Binding-site contacts:
Ligand atom C1 contacts residue ASN212 of chain 13.E at 1.4 Å.
Ligand atom N2 contacts residue ASN212 of chain 13.E at 2.9 Å (h-bond).
Ligand atom C2 contacts residue ASN212 of chain 13.E at 2.4 Å.
Ligand atom C1 contacts residue ILE211 of chain 13.E at 4.2 Å (hydrophobic).
Ligand atom C5 contacts residue ASN212 of chain 13.E at 3.7 Å.
Ligand atom C7 contacts residue ASN212 of chain 13.E at 3.9 Å.
Ligand atom C3 contacts residue ASN212 of chain 13.E at 3.8 Å.
Ligand atom N2 contacts residue ILE211 of chain 13.E at 4.3 Å.
Ligand atom O5 contacts residue ASN212 of chain 13.E at 2.4 Å (h-bond).
Ligand atom C4 contacts residue ASN212 of chain 13.E at 4.2 Å.
Ligand atom O7 contacts residue ASN212 of chain 13.E at 4.5 Å.

This protein binds this small molecule.
Small molecule (SMILES): CC(=O)N[C@@H]1[C@@H](O)[C@H](O)[C@@H](CO)O[C@H]1O

Sequence of chain 13.E:
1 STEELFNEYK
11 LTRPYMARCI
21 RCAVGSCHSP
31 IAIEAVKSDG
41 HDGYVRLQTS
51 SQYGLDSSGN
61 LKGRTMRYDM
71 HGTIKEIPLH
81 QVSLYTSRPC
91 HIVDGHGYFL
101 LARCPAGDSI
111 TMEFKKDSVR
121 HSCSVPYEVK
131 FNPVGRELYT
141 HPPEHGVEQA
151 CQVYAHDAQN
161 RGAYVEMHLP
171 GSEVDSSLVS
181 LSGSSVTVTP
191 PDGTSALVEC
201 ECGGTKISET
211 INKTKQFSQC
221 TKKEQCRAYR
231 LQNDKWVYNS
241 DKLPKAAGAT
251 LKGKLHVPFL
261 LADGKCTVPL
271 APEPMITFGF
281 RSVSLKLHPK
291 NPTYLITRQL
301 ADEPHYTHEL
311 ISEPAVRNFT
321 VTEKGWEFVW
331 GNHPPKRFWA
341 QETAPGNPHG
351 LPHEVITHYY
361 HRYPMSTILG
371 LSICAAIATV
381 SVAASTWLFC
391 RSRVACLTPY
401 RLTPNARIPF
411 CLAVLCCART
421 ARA